Sequence of chain 1.A:
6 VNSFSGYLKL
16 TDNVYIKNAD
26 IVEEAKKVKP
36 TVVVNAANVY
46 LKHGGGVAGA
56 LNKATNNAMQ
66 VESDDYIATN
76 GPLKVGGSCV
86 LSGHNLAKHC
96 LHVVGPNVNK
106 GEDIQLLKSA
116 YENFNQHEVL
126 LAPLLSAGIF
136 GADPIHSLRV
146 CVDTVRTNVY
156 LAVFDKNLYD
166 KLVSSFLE

Binding-site contacts:
Ligand atom BR1 contacts residue ASP165 of chain 1.A at 3.5 Å.
Ligand atom C8 contacts residue LEU13 of chain 1.A at 4.1 Å (hydrophobic).
Ligand atom C5 contacts residue VAL168 of chain 1.A at 3.7 Å (hydrophobic).
Ligand atom C1 contacts residue LEU172 of chain 1.A at 3.8 Å (hydrophobic).
Ligand atom N7 contacts residue VAL168 of chain 1.A at 3.3 Å.
Ligand atom C4 contacts residue LEU172 of chain 1.A at 4.3 Å (hydrophobic).
Ligand atom C6 contacts residue VAL168 of chain 1.A at 3.4 Å (hydrophobic).
Ligand atom C12 contacts residue LEU172 of chain 1.A at 3.4 Å (hydrophobic).
Ligand atom C8 contacts residue VAL168 of chain 1.A at 4.0 Å (hydrophobic).
Ligand atom C3 contacts residue GLU173 of chain 1.A at 4.3 Å.
Ligand atom C12 contacts residue GLU173 of chain 1.A at 3.9 Å.
Ligand atom C6 contacts residue LEU172 of chain 1.A at 4.2 Å (hydrophobic).
Ligand atom C9 contacts residue LEU172 of chain 1.A at 4.0 Å (hydrophobic).
Ligand atom C5 contacts residue SER169 of chain 1.A at 4.5 Å.
Ligand atom C2 contacts residue LEU172 of chain 1.A at 4.0 Å (hydrophobic).
Ligand atom BR1 contacts residue VAL168 of chain 1.A at 3.8 Å.
Ligand atom C1 contacts residue VAL168 of chain 1.A at 4.2 Å (hydrophobic).
Ligand atom O11 contacts residue LEU13 of chain 1.A at 3.9 Å.
Ligand atom BR1 contacts residue SER169 of chain 1.A at 3.7 Å.
Ligand atom O10 contacts residue LEU172 of chain 1.A at 4.4 Å.
Ligand atom C4 contacts residue GLU173 of chain 1.A at 3.8 Å.
Ligand atom C3 contacts residue LEU172 of chain 1.A at 4.0 Å (hydrophobic).
Ligand atom C4 contacts residue SER169 of chain 1.A at 4.3 Å.

A protein and the small-molecule ligand that binds it are described below.
Small molecule (SMILES): Cc1cc(Br)c2c(c1)C(=O)C(=O)N2